This small molecule binds to this protein.
Small molecule (SMILES): Nc1ccn([C@@H]2O[C@H](COP(=O)=O)[C@@H](O[P](=O)(O)OC[C@H]3O[C@@H](n4cnc5c(N)ncnc54)[C@H](O)[C@@H]3O[P](=O)(O)OC[C@H]3O[C@@H](n4cnc5c(N)ncnc54)[C@H](O)[C@@H]3O[P](=O)(O)OC[C@H]3O[C@@H](n4cnc5c(N)ncnc54)[C@H](O)[C@@H]3O[P](=O)(O)OC[C@H]3O[C@@H](n4cnc5c(N)ncnc54)[C@H](O)[C@@H]3O[P](=O)(O)OC[C@H]3O[C@@H](n4ccc(=O)[nH]c4=O)[C@H](O)[C@@H]3O[P](=O)(O)OC[C@H]3O[C@@H](n4ccc(=O)[nH]c4=O)[C@H](O)[C@@H]3O[P](=O)(O)OC[C@H]3O[C@@H](n4ccc(=O)[nH]c4=O)[C@H](O)[C@@H]3O)[C@H]2O)c(=O)n1

Sequence of chain 1.B:
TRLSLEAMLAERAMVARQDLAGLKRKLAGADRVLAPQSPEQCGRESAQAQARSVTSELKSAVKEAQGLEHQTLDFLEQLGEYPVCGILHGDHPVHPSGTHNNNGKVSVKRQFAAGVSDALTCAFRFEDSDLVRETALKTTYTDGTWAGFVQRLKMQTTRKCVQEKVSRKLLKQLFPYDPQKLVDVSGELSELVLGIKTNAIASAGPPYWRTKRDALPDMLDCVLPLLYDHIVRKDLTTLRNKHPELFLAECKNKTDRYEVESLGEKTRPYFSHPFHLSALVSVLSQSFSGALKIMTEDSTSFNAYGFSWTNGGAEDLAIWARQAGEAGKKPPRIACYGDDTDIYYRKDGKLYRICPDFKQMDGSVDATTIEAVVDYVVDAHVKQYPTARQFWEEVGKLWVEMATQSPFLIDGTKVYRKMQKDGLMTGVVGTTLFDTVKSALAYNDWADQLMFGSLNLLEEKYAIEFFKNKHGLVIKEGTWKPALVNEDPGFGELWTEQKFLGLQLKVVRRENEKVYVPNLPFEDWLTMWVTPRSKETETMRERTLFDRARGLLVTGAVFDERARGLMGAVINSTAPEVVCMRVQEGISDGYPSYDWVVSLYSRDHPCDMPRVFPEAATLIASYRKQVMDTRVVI

Binding-site contacts:
Ligand atom N3 contacts residue A5 of chain 1.C at 2.8 Å (h-bond).
Ligand atom C5' contacts residue THR335 of chain 1.B at 3.3 Å.
Ligand atom OP1 contacts residue LYS237 of chain 1.B at 2.9 Å (salt-bridge).
Ligand atom O2 contacts residue A5 of chain 1.C at 3.1 Å.
Ligand atom N1 contacts residue U6 of chain 1.C at 2.8 Å (h-bond).
Ligand atom O4 contacts residue A5 of chain 1.C at 3.0 Å (h-bond).
Ligand atom O2 contacts residue LYS560 of chain 1.B at 3.2 Å (salt-bridge).
Ligand atom OP2 contacts residue SER228 of chain 1.B at 3.0 Å (h-bond).
Ligand atom N3 contacts residue GLY452 of chain 1.B at 3.3 Å.
Ligand atom N1 contacts residue U8 of chain 1.C at 2.9 Å (h-bond).
Ligand atom OP1 contacts residue TYR295 of chain 1.B at 2.7 Å (h-bond).
Ligand atom O4' contacts residue GLY452 of chain 1.B at 3.1 Å (h-bond).
Ligand atom O5' contacts residue LYS560 of chain 1.B at 3.0 Å (salt-bridge).
Ligand atom O2' contacts residue GLY331 of chain 1.B at 3.1 Å (h-bond).
Ligand atom O2' contacts residue TYR330 of chain 1.B at 2.7 Å (h-bond).
Ligand atom O4' contacts residue TYR330 of chain 1.B at 3.2 Å.
Ligand atom OP1 contacts residue LYS277 of chain 1.B at 3.0 Å (salt-bridge).
Ligand atom C1' contacts residue TYR362 of chain 1.B at 3.2 Å (hydrophobic).
Ligand atom OP1 contacts residue SER307 of chain 1.B at 2.8 Å (h-bond).
Ligand atom O2' contacts residue GLY455 of chain 1.B at 3.2 Å (h-bond).
Ligand atom N3 contacts residue A4 of chain 1.C at 2.8 Å (h-bond).
Ligand atom O4 contacts residue A4 of chain 1.C at 3.2 Å (h-bond).
Ligand atom O2' contacts residue VAL454 of chain 1.B at 3.3 Å.
Ligand atom C2 contacts residue LYS560 of chain 1.B at 3.2 Å.
Ligand atom N3 contacts residue A3 of chain 1.C at 2.9 Å (h-bond).
Ligand atom N1 contacts residue U7 of chain 1.C at 2.7 Å (h-bond).
Ligand atom O4' contacts residue TYR295 of chain 1.B at 3.3 Å.
Ligand atom O4 contacts residue A3 of chain 1.C at 3.1 Å (h-bond).
Ligand atom O2' contacts residue VAL453 of chain 1.B at 3.2 Å (h-bond).
Ligand atom N6 contacts residue U8 of chain 1.C at 3.0 Å (h-bond).
Ligand atom O3' contacts residue SER333 of chain 1.B at 3.2 Å (h-bond).
Ligand atom O2 contacts residue A4 of chain 1.C at 3.3 Å.
Ligand atom C2 contacts residue U7 of chain 1.C at 3.1 Å.
Ligand atom O2' contacts residue GLY452 of chain 1.B at 2.6 Å (h-bond).
Ligand atom N6 contacts residue U6 of chain 1.C at 2.8 Å (h-bond).
Ligand atom OP2 contacts residue ARG25 of chain 1.A at 2.9 Å (salt-bridge).
Ligand atom C5 contacts residue TYR166 of chain 1.B at 3.0 Å (hydrophobic).
Ligand atom N6 contacts residue U7 of chain 1.C at 3.1 Å (h-bond).
Ligand atom OP1 contacts residue GLN311 of chain 1.B at 2.9 Å (h-bond).
Ligand atom O2' contacts residue SER333 of chain 1.B at 2.8 Å (h-bond).

Sequence of chain 1.A:
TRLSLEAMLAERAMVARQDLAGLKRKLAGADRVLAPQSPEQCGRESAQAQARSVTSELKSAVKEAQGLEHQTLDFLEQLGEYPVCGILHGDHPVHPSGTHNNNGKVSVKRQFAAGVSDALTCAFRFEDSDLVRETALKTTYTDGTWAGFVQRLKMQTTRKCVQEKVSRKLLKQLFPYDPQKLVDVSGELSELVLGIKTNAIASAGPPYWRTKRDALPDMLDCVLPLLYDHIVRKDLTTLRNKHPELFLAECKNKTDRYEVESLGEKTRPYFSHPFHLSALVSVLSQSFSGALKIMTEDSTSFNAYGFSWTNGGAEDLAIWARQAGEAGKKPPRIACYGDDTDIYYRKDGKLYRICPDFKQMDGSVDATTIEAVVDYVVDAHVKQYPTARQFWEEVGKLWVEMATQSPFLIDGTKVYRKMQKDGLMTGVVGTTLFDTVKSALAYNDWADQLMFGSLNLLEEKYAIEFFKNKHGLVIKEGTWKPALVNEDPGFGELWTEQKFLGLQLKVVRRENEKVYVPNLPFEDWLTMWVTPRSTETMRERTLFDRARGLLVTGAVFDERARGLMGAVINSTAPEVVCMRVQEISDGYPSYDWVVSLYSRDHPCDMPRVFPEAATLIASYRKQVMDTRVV